Sequence of chain 1.A:
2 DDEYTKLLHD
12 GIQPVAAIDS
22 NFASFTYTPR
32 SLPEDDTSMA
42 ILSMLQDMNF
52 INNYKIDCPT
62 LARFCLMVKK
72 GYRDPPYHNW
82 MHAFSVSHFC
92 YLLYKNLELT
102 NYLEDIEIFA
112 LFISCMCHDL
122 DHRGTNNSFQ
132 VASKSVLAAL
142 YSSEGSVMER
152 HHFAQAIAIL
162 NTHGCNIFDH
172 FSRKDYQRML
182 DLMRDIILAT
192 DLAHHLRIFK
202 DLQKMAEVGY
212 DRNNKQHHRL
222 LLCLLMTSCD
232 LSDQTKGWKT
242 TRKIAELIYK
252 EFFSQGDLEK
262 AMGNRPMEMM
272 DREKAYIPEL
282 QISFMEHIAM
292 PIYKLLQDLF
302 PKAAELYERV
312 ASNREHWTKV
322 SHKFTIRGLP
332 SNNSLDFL

Binding-site contacts:
Ligand atom CBE contacts residue ILE249 of chain 1.A at 3.5 Å (hydrophobic).
Ligand atom OAE contacts residue PHE285 of chain 1.A at 3.6 Å.
Ligand atom CBC contacts residue PHE285 of chain 1.A at 3.7 Å (hydrophobic).
Ligand atom NAS contacts residue LEU232 of chain 1.A at 3.6 Å.
Ligand atom CAR contacts residue TYR250 of chain 1.A at 3.8 Å (hydrophobic).
Ligand atom CBC contacts residue MET270 of chain 1.A at 3.5 Å (hydrophobic).
Ligand atom CAD contacts residue TYR78 of chain 1.A at 3.7 Å (hydrophobic).
Ligand atom CAI contacts residue ILE293 of chain 1.A at 3.7 Å (hydrophobic).
Ligand atom CAR contacts residue PHE253 of chain 1.A at 3.5 Å (hydrophobic).
Ligand atom NAU contacts residue PHE285 of chain 1.A at 3.8 Å.
Ligand atom CAD contacts residue HIS79 of chain 1.A at 3.7 Å.
Ligand atom OAE contacts residue GLN282 of chain 1.A at 3.1 Å (h-bond).
Ligand atom CAK contacts residue ILE289 of chain 1.A at 3.5 Å (hydrophobic).
Ligand atom CBF contacts residue PHE285 of chain 1.A at 3.4 Å (hydrophobic).
Ligand atom CAI contacts residue ILE289 of chain 1.A at 3.6 Å (hydrophobic).
Ligand atom CAN contacts residue MET270 of chain 1.A at 3.6 Å (hydrophobic).
Ligand atom NAU contacts residue GLN282 of chain 1.A at 2.9 Å (h-bond).
Ligand atom NBI contacts residue ILE249 of chain 1.A at 3.7 Å.
Ligand atom CAL contacts residue PHE285 of chain 1.A at 3.7 Å (hydrophobic).
Ligand atom CAM contacts residue PHE285 of chain 1.A at 3.6 Å (hydrophobic).
Ligand atom CAG contacts residue HIS196 of chain 1.A at 3.7 Å.
Ligand atom CAZ contacts residue PHE285 of chain 1.A at 3.5 Å (hydrophobic).
Ligand atom OAV contacts residue MET270 of chain 1.A at 3.7 Å.
Ligand atom CAZ contacts residue ILE249 of chain 1.A at 3.7 Å (hydrophobic).
Ligand atom CAL contacts residue LEU281 of chain 1.A at 3.6 Å (hydrophobic).
Ligand atom CAL contacts residue TYR250 of chain 1.A at 3.6 Å (hydrophobic).
Ligand atom NBI contacts residue PHE285 of chain 1.A at 3.6 Å.
Ligand atom CAH contacts residue LEU193 of chain 1.A at 3.5 Å (hydrophobic).
Ligand atom CAA contacts residue SER284 of chain 1.A at 3.4 Å.
Ligand atom CAN contacts residue PHE285 of chain 1.A at 3.6 Å (hydrophobic).
Ligand atom OAE contacts residue GLN235 of chain 1.A at 2.9 Å (h-bond).
Ligand atom CAJ contacts residue THR191 of chain 1.A at 3.7 Å.
Ligand atom CBF contacts residue ILE249 of chain 1.A at 3.4 Å (hydrophobic).
Ligand atom NAT contacts residue PHE285 of chain 1.A at 3.7 Å.
Ligand atom CAY contacts residue PHE285 of chain 1.A at 3.7 Å (hydrophobic).
Ligand atom OAW contacts residue MET270 of chain 1.A at 3.5 Å.
Ligand atom CAM contacts residue LEU281 of chain 1.A at 3.4 Å (hydrophobic).
Ligand atom CBE contacts residue PHE285 of chain 1.A at 3.6 Å (hydrophobic).
Ligand atom CBB contacts residue MET270 of chain 1.A at 3.5 Å (hydrophobic).
Ligand atom CAJ contacts residue LEU193 of chain 1.A at 3.4 Å (hydrophobic).

This protein binds this small molecule.
Small molecule (SMILES): COc1ccc(Cc2nn3c([C@@H](CCCc4ccccc4)[C@@H](C)O)nc(C)c3c(=O)[nH]2)cc1OC